Sequence of chain 1.A:
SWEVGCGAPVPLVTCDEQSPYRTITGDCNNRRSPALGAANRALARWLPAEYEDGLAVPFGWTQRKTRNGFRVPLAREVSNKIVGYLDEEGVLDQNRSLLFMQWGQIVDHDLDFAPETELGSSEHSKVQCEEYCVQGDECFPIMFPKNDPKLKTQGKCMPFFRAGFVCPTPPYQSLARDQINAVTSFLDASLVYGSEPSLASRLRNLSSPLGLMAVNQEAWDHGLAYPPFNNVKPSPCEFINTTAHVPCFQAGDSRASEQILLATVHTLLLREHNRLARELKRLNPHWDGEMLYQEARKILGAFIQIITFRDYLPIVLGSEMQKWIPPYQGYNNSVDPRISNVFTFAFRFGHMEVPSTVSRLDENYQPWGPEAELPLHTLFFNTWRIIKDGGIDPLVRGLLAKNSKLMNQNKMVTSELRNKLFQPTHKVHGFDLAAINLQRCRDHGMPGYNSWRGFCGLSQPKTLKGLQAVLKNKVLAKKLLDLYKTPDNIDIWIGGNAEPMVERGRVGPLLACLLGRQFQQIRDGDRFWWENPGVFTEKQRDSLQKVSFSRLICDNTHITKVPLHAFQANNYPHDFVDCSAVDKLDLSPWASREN

A protein and the small-molecule ligand that binds it are described below.
Small molecule (SMILES): CC(=O)N[C@H]1[C@H](O[C@H]2[C@H](O)[C@@H](NC(C)=O)CO[C@@H]2CO)O[C@H](CO)[C@@H](O[C@@H]2O[C@H](CO)[C@@H](O)[C@H](O)[C@@H]2O)[C@@H]1O

Binding-site contacts:
Ligand atom C2 contacts residue TRP384 of chain 1.A at 4.0 Å (hydrophobic).
Ligand atom C7 contacts residue ASN241 of chain 1.A at 3.0 Å.
Ligand atom C1 contacts residue TRP384 of chain 1.A at 4.4 Å (hydrophobic).
Ligand atom O5 contacts residue TRP384 of chain 1.A at 3.9 Å.
Ligand atom C8 contacts residue ASN241 of chain 1.A at 3.6 Å.
Ligand atom O5 contacts residue ALA244 of chain 1.A at 3.8 Å.
Ligand atom C1 contacts residue ASN241 of chain 1.A at 1.5 Å.
Ligand atom C4 contacts residue TRP384 of chain 1.A at 4.0 Å (hydrophobic).
Ligand atom C6 contacts residue TRP384 of chain 1.A at 3.8 Å (hydrophobic).
Ligand atom O5 contacts residue ASN241 of chain 1.A at 2.4 Å (h-bond).
Ligand atom O7 contacts residue ASN241 of chain 1.A at 3.2 Å (h-bond).
Ligand atom C5 contacts residue ASN241 of chain 1.A at 3.7 Å.
Ligand atom C5 contacts residue TRP384 of chain 1.A at 4.1 Å (hydrophobic).
Ligand atom C4 contacts residue ASN241 of chain 1.A at 4.2 Å.
Ligand atom O6 contacts residue LYS388 of chain 1.A at 3.9 Å.
Ligand atom N2 contacts residue ASN241 of chain 1.A at 2.9 Å (h-bond).
Ligand atom C3 contacts residue TRP384 of chain 1.A at 4.3 Å (hydrophobic).
Ligand atom O6 contacts residue ALA244 of chain 1.A at 3.6 Å.
Ligand atom O7 contacts residue TRP384 of chain 1.A at 4.0 Å.
Ligand atom C2 contacts residue ASN241 of chain 1.A at 2.4 Å.
Ligand atom O3 contacts residue TRP384 of chain 1.A at 4.3 Å.
Ligand atom C3 contacts residue ASN241 of chain 1.A at 3.8 Å.
Ligand atom C6 contacts residue ALA244 of chain 1.A at 4.3 Å (hydrophobic).